The protein below binds the small molecule below.
Small molecule (SMILES): CC(C)C[C@H](NC(=O)[C@H](CCc1ccccc1)NC(=O)CN1CCOCC1)C(=O)N[C@@H](Cc1ccccc1)C(=O)N[C@@H](CC(C)C)[C@@H](O)C(C)(C)O

Sequence of chain 1.Z:
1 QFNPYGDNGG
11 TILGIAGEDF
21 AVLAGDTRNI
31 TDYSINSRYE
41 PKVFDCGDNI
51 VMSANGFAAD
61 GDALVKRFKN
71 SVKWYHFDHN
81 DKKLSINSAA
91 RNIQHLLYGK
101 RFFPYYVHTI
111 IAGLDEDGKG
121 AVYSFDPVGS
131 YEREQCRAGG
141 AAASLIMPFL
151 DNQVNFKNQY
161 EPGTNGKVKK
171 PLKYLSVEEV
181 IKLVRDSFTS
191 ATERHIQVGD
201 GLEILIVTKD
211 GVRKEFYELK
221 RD

Binding-site contacts:
Ligand atom C31 contacts residue GLY47 of chain 1.Y at 3.3 Å.
Ligand atom C3 contacts residue HIS108 of chain 1.Z at 3.1 Å.
Ligand atom C23 contacts residue THR21 of chain 1.Y at 3.6 Å.
Ligand atom C58 contacts residue TYR170 of chain 1.Y at 3.5 Å (hydrophobic).
Ligand atom C11 contacts residue ASP126 of chain 1.Z at 3.5 Å.
Ligand atom O9 contacts residue PRO127 of chain 1.Z at 3.3 Å.
Ligand atom O1 contacts residue HIS108 of chain 1.Z at 3.7 Å.
Ligand atom C27 contacts residue ALA27 of chain 1.Y at 3.2 Å (hydrophobic).
Ligand atom N41 contacts residue GLY47 of chain 1.Y at 2.7 Å (h-bond).
Ligand atom C42 contacts residue THR1 of chain 1.Y at 2.3 Å.
Ligand atom O40 contacts residue THR21 of chain 1.Y at 2.9 Å (h-bond).
Ligand atom O40 contacts residue ALA20 of chain 1.Y at 3.2 Å.
Ligand atom C51 contacts residue THR1 of chain 1.Y at 2.4 Å.
Ligand atom C43 contacts residue THR1 of chain 1.Y at 2.8 Å.
Ligand atom N30 contacts residue THR21 of chain 1.Y at 3.0 Å (h-bond).
Ligand atom O29 contacts residue ALA49 of chain 1.Y at 3.0 Å (h-bond).
Ligand atom N41 contacts residue THR1 of chain 1.Y at 3.6 Å.
Ligand atom C12 contacts residue ASP126 of chain 1.Z at 3.3 Å.
Ligand atom C2 contacts residue HIS108 of chain 1.Z at 3.4 Å.
Ligand atom C17 contacts residue ARG101 of chain 1.Z at 3.5 Å.
Ligand atom C39 contacts residue GLY47 of chain 1.Y at 3.5 Å.
Ligand atom O60 contacts residue THR1 of chain 1.Y at 3.6 Å.
Ligand atom C6 contacts residue ALA22 of chain 1.Y at 3.6 Å (hydrophobic).
Ligand atom C5 contacts residue ALA22 of chain 1.Y at 3.3 Å (hydrophobic).
Ligand atom C38 contacts residue GLY48 of chain 1.Y at 3.7 Å.
Ligand atom C42 contacts residue GLY47 of chain 1.Y at 3.6 Å.
Ligand atom O9 contacts residue HIS108 of chain 1.Z at 3.0 Å (h-bond).
Ligand atom C59 contacts residue THR1 of chain 1.Y at 2.9 Å.
Ligand atom O48 contacts residue GLY47 of chain 1.Y at 2.9 Å (h-bond).
Ligand atom O48 contacts residue MES1 of chain 1.UA at 2.9 Å (h-bond).
Ligand atom N22 contacts residue ASP126 of chain 1.Z at 3.1 Å (salt-bridge).
Ligand atom C58 contacts residue THR1 of chain 1.Y at 1.5 Å.
Ligand atom C58 contacts residue SER131 of chain 1.Y at 3.1 Å.
Ligand atom C43 contacts residue GLY47 of chain 1.Y at 3.5 Å.
Ligand atom O48 contacts residue THR1 of chain 1.Y at 2.4 Å (h-bond).
Ligand atom C58 contacts residue MES1 of chain 1.UA at 3.4 Å.
Ligand atom C16 contacts residue ARG101 of chain 1.Z at 3.5 Å.
Ligand atom C59 contacts residue ARG19 of chain 1.Y at 3.2 Å.
Ligand atom C47 contacts residue THR1 of chain 1.Y at 1.4 Å.
Ligand atom C59 contacts residue TYR170 of chain 1.Y at 3.1 Å (hydrophobic).

Sequence of chain 1.Y:
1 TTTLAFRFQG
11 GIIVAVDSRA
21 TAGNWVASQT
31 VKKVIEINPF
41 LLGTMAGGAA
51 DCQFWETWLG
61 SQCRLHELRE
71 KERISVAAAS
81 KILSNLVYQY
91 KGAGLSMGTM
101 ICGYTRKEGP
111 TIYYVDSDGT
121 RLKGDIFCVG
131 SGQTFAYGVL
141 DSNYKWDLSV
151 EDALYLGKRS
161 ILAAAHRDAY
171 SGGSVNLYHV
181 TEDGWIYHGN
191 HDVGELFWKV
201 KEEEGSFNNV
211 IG